Sequence of chain 1.D:
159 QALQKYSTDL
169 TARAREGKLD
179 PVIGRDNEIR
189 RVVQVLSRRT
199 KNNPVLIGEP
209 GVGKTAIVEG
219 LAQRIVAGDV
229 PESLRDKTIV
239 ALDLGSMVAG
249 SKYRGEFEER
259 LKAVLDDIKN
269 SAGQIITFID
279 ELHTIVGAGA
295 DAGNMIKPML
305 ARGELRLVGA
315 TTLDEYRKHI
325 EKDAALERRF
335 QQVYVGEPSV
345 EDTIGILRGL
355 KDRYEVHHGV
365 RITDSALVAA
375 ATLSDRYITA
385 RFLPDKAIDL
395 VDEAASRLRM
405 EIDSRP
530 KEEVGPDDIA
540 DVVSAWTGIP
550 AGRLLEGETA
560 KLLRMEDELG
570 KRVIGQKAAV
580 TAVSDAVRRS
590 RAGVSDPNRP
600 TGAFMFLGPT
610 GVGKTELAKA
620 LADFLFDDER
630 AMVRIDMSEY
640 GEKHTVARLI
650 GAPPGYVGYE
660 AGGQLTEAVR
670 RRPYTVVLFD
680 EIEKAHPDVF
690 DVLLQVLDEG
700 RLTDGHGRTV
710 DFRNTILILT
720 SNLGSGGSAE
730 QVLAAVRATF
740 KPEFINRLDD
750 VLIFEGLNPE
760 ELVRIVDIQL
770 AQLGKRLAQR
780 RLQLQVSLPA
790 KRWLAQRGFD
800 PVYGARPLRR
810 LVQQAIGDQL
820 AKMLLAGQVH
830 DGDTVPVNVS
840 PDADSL

The small molecule below binds the protein below.
Small molecule (SMILES): Nc1ncnc2c1ncn2[C@@H]1O[C@H](COP(=O)(O)OP(=O)(O)OP(O)(O)=S)[C@@H](O)[C@H]1O

Sequence of chain 1.C:
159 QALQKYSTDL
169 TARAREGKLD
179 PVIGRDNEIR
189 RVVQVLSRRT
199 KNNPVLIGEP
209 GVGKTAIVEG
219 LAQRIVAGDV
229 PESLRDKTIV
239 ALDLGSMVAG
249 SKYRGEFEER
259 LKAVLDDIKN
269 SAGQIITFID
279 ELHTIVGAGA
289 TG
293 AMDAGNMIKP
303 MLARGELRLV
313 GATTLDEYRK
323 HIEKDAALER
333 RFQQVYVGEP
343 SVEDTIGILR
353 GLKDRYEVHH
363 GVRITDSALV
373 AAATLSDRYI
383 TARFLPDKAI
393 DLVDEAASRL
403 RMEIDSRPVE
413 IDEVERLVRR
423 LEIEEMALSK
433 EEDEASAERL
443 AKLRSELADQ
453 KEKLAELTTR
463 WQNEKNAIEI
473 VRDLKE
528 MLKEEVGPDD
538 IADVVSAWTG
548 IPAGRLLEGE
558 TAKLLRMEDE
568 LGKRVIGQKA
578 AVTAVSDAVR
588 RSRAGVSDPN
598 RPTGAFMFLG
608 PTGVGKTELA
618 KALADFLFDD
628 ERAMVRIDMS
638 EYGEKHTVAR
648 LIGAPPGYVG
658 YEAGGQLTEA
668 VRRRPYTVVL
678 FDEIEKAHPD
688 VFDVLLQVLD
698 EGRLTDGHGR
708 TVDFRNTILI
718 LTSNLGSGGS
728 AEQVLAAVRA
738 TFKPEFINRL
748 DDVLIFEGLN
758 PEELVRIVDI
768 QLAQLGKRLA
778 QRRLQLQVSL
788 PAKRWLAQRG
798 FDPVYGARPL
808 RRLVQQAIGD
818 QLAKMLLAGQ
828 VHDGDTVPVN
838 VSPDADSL

Binding-site contacts:
Ligand atom O3G contacts residue PRO208 of chain 1.C at 3.9 Å.
Ligand atom N6 contacts residue VAL180 of chain 1.C at 3.9 Å.
Ligand atom O2B contacts residue LYS212 of chain 1.C at 2.6 Å (salt-bridge).
Ligand atom O4' contacts residue ILE392 of chain 1.C at 3.9 Å.
Ligand atom O2A contacts residue THR213 of chain 1.C at 3.8 Å.
Ligand atom C5 contacts residue ALA214 of chain 1.C at 4.0 Å (hydrophobic).
Ligand atom C2 contacts residue PRO179 of chain 1.C at 3.2 Å (hydrophobic).
Ligand atom O1B contacts residue THR213 of chain 1.C at 3.2 Å (h-bond).
Ligand atom N7 contacts residue ALA214 of chain 1.C at 3.8 Å.
Ligand atom O3G contacts residue LYS212 of chain 1.C at 2.7 Å (salt-bridge).
Ligand atom N1 contacts residue VAL180 of chain 1.C at 3.6 Å.
Ligand atom N6 contacts residue ILE350 of chain 1.C at 4.0 Å.
Ligand atom C8 contacts residue ALA214 of chain 1.C at 4.0 Å (hydrophobic).
Ligand atom O2A contacts residue LYS212 of chain 1.C at 3.4 Å (salt-bridge).
Ligand atom S1G contacts residue ARG332 of chain 1.D at 3.3 Å (salt-bridge).
Ligand atom N3 contacts residue LEU354 of chain 1.C at 3.3 Å.
Ligand atom O2G contacts residue LYS212 of chain 1.C at 3.9 Å.
Ligand atom C2 contacts residue LEU354 of chain 1.C at 3.8 Å (hydrophobic).
Ligand atom O3B contacts residue GLY209 of chain 1.C at 3.5 Å (h-bond).
Ligand atom O3G contacts residue THR316 of chain 1.C at 4.0 Å.
Ligand atom O4' contacts residue PRO388 of chain 1.C at 3.8 Å.
Ligand atom S1G contacts residue ALA329 of chain 1.D at 4.0 Å.
Ligand atom C2 contacts residue ILE350 of chain 1.C at 3.9 Å (hydrophobic).
Ligand atom O2A contacts residue ALA214 of chain 1.C at 3.6 Å.
Ligand atom O3A contacts residue ARG332 of chain 1.D at 3.8 Å.
Ligand atom O1A contacts residue THR213 of chain 1.C at 3.8 Å.
Ligand atom O2B contacts residue GLY211 of chain 1.C at 3.1 Å (h-bond).
Ligand atom N3 contacts residue ILE350 of chain 1.C at 4.0 Å.
Ligand atom S1G contacts residue ARG333 of chain 1.D at 2.7 Å (salt-bridge).
Ligand atom PG contacts residue LYS212 of chain 1.C at 3.3 Å.
Ligand atom N1 contacts residue PRO179 of chain 1.C at 3.8 Å.
Ligand atom PB contacts residue LYS212 of chain 1.C at 3.6 Å.
Ligand atom O2B contacts residue THR213 of chain 1.C at 3.9 Å.
Ligand atom O2A contacts residue GLY211 of chain 1.C at 3.2 Å.
Ligand atom O3B contacts residue LYS212 of chain 1.C at 3.0 Å (salt-bridge).
Ligand atom N6 contacts residue ILE181 of chain 1.C at 3.2 Å (h-bond).
Ligand atom N1 contacts residue ILE181 of chain 1.C at 3.2 Å (h-bond).
Ligand atom N3 contacts residue PRO179 of chain 1.C at 3.9 Å.
Ligand atom N1 contacts residue ILE350 of chain 1.C at 4.0 Å.
Ligand atom C6 contacts residue ILE181 of chain 1.C at 3.9 Å (hydrophobic).